The small molecule below binds the protein below.
Small molecule (SMILES): Nc1ncnc2c1ncn2[C@H]1C[C@H](O)[C@@H](COP(=O)(O)O)O1

Binding-site contacts:
Ligand atom N9 contacts residue HIS630 of chain 2.B at 4.2 Å.
Ligand atom C2 contacts residue GLY639 of chain 2.B at 3.7 Å.
Ligand atom C8 contacts residue PRO419 of chain 2.B at 4.3 Å (hydrophobic).
Ligand atom N1 contacts residue PRO631 of chain 2.B at 4.2 Å.
Ligand atom N7 contacts residue HIS630 of chain 2.B at 4.1 Å.
Ligand atom C8 contacts residue HIS630 of chain 2.B at 3.4 Å.
Ligand atom O5' contacts residue PRO631 of chain 2.B at 4.1 Å.
Ligand atom O2P contacts residue HIS628 of chain 2.B at 4.3 Å.
Ligand atom N1 contacts residue VAL418 of chain 2.B at 3.8 Å.
Ligand atom O2P contacts residue PHE629 of chain 2.B at 4.0 Å.
Ligand atom C5 contacts residue PRO631 of chain 2.B at 4.4 Å (hydrophobic).
Ligand atom N6 contacts residue VAL418 of chain 2.B at 3.6 Å.
Ligand atom C6 contacts residue GLY639 of chain 2.B at 3.7 Å.
Ligand atom N3 contacts residue PRO419 of chain 2.B at 4.3 Å.
Ligand atom C4 contacts residue PRO419 of chain 2.B at 4.2 Å (hydrophobic).
Ligand atom N6 contacts residue PHE638 of chain 2.B at 3.8 Å.
Ligand atom N7 contacts residue SER632 of chain 2.B at 3.8 Å.
Ligand atom C6 contacts residue VAL418 of chain 2.B at 3.8 Å (hydrophobic).
Ligand atom C5 contacts residue PRO419 of chain 2.B at 4.2 Å (hydrophobic).
Ligand atom O5' contacts residue PHE629 of chain 2.B at 4.2 Å.
Ligand atom N6 contacts residue GLY639 of chain 2.B at 2.8 Å (h-bond).
Ligand atom O4' contacts residue HIS630 of chain 2.B at 4.4 Å.
Ligand atom N1 contacts residue GLY639 of chain 2.B at 2.9 Å (h-bond).
Ligand atom N6 contacts residue GLY637 of chain 2.B at 4.1 Å.
Ligand atom O2P contacts residue PRO631 of chain 2.B at 3.8 Å.
Ligand atom N9 contacts residue PRO419 of chain 2.B at 4.2 Å.
Ligand atom N6 contacts residue SER632 of chain 2.B at 3.9 Å.
Ligand atom C2 contacts residue PRO419 of chain 2.B at 4.4 Å (hydrophobic).
Ligand atom N6 contacts residue PRO631 of chain 2.B at 3.9 Å.
Ligand atom C6 contacts residue SER632 of chain 2.B at 4.3 Å.
Ligand atom C6 contacts residue PRO631 of chain 2.B at 4.0 Å (hydrophobic).
Ligand atom C1' contacts residue HIS630 of chain 2.B at 4.0 Å.
Ligand atom C5 contacts residue SER632 of chain 2.B at 4.3 Å.
Ligand atom N6 contacts residue PRO633 of chain 2.B at 4.1 Å.
Ligand atom N7 contacts residue PRO419 of chain 2.B at 4.4 Å.
Ligand atom C2' contacts residue PRO419 of chain 2.B at 4.0 Å (hydrophobic).
Ligand atom C6 contacts residue PRO419 of chain 2.B at 4.4 Å (hydrophobic).
Ligand atom O4' contacts residue PRO631 of chain 2.B at 3.8 Å.
Ligand atom N1 contacts residue ILE622 of chain 2.B at 4.4 Å.
Ligand atom C4 contacts residue PRO631 of chain 2.B at 4.4 Å (hydrophobic).

Sequence of chain 2.B:
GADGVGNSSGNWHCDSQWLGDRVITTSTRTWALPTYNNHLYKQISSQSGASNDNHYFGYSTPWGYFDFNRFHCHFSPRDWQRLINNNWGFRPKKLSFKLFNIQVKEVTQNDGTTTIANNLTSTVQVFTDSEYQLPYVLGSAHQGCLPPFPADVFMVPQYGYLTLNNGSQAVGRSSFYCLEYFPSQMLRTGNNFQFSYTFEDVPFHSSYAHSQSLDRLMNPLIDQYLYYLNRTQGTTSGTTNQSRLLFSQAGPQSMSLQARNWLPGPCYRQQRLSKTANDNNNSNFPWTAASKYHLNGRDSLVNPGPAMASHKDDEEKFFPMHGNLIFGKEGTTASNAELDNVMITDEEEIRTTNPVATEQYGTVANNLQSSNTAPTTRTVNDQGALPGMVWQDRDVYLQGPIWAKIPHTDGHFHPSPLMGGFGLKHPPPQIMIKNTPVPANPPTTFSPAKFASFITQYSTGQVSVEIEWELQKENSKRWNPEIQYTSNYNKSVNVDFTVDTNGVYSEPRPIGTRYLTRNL